A protein and the small-molecule ligand that binds it are described below.
Small molecule (SMILES): CC(C)[C@H](NC(=O)[C@H](C)NC(=O)OCc1ccccc1)C(=O)N[C@@H](Cc1ccccc1)[C@@H](O)[C@H](O)[C@H](Cc1ccccc1)NC(=O)[C@@H](NC(=O)[C@H](C)NC(=O)OCc1ccccc1)C(C)C

Binding-site contacts:
Ligand atom O2 contacts residue GLY48 of chain 1.A at 3.5 Å (h-bond).
Ligand atom C1 contacts residue 3TL1 of chain 2.B at 3.1 Å.
Ligand atom O1 contacts residue ALA28 of chain 1.A at 3.8 Å.
Ligand atom C19 contacts residue GLY48 of chain 1.A at 3.9 Å.
Ligand atom O4 contacts residue ALA28 of chain 1.A at 3.4 Å.
Ligand atom O8 contacts residue GLY48 of chain 1.A at 2.5 Å (h-bond).
Ligand atom C9 contacts residue ILE50 of chain 1.A at 3.6 Å (hydrophobic).
Ligand atom C13 contacts residue MET46 of chain 1.A at 3.4 Å (hydrophobic).
Ligand atom N2 contacts residue GLY48 of chain 1.A at 3.0 Å (h-bond).
Ligand atom C10 contacts residue GLY48 of chain 1.A at 3.8 Å.
Ligand atom N4 contacts residue ASP29 of chain 1.A at 3.3 Å (salt-bridge).
Ligand atom O1 contacts residue ASP25 of chain 2.A at 2.1 Å (salt-bridge).
Ligand atom C20 contacts residue ASP29 of chain 1.A at 3.2 Å.
Ligand atom C31 contacts residue GLY48 of chain 1.A at 3.7 Å.
Ligand atom C9 contacts residue GLY49 of chain 1.A at 3.4 Å.
Ligand atom O1 contacts residue 3TL1 of chain 2.B at 2.8 Å.
Ligand atom C18 contacts residue ASP29 of chain 1.A at 3.6 Å.
Ligand atom C14 contacts residue MET46 of chain 1.A at 3.6 Å (hydrophobic).
Ligand atom C8 contacts residue GLY49 of chain 1.A at 3.7 Å.
Ligand atom O4 contacts residue GLY27 of chain 1.A at 3.7 Å.
Ligand atom C20 contacts residue ARG8 of chain 2.A at 3.6 Å.
Ligand atom C8 contacts residue PRO81 of chain 2.A at 3.9 Å (hydrophobic).
Ligand atom C3 contacts residue ILE50 of chain 1.A at 3.7 Å (hydrophobic).
Ligand atom O1 contacts residue GLY27 of chain 1.A at 2.6 Å (h-bond).
Ligand atom C18 contacts residue GLY48 of chain 1.A at 3.6 Å.
Ligand atom O2 contacts residue GLY49 of chain 1.A at 3.5 Å.
Ligand atom C15 contacts residue PHE53 of chain 1.A at 3.8 Å (hydrophobic).
Ligand atom C2 contacts residue GLY27 of chain 1.A at 3.7 Å.
Ligand atom C11 contacts residue GLY48 of chain 1.A at 3.8 Å.
Ligand atom C5 contacts residue GLY27 of chain 1.A at 3.9 Å.
Ligand atom C2 contacts residue ASP25 of chain 1.A at 3.6 Å.
Ligand atom N1 contacts residue GLY27 of chain 1.A at 3.4 Å (h-bond).
Ligand atom N1 contacts residue 3TL1 of chain 2.B at 3.5 Å.
Ligand atom C2 contacts residue ASP25 of chain 2.A at 2.7 Å.
Ligand atom O8 contacts residue ILE47 of chain 1.A at 3.2 Å.
Ligand atom CG1 contacts residue ILE50 of chain 2.A at 3.7 Å (hydrophobic).
Ligand atom O4 contacts residue ASP29 of chain 1.A at 2.9 Å (salt-bridge).
Ligand atom C19 contacts residue ASP29 of chain 1.A at 3.8 Å.
Ligand atom C2 contacts residue 3TL1 of chain 2.B at 2.1 Å.
Ligand atom O1 contacts residue ASP25 of chain 1.A at 3.3 Å (salt-bridge).

Sequence of chain 2.A:
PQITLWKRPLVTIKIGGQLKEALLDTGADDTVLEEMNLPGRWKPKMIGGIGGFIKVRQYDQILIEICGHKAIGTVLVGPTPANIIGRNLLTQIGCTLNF

Sequence of chain 1.A:
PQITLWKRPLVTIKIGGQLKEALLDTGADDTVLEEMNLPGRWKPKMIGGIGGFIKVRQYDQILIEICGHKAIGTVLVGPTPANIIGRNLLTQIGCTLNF